A protein and the small-molecule ligand that binds it are described below.
Small molecule (SMILES): CC(=O)N[C@@H]1[C@@H](O)[C@H](O)[C@@H](CO)O[C@H]1O

Sequence of chain 1.C:
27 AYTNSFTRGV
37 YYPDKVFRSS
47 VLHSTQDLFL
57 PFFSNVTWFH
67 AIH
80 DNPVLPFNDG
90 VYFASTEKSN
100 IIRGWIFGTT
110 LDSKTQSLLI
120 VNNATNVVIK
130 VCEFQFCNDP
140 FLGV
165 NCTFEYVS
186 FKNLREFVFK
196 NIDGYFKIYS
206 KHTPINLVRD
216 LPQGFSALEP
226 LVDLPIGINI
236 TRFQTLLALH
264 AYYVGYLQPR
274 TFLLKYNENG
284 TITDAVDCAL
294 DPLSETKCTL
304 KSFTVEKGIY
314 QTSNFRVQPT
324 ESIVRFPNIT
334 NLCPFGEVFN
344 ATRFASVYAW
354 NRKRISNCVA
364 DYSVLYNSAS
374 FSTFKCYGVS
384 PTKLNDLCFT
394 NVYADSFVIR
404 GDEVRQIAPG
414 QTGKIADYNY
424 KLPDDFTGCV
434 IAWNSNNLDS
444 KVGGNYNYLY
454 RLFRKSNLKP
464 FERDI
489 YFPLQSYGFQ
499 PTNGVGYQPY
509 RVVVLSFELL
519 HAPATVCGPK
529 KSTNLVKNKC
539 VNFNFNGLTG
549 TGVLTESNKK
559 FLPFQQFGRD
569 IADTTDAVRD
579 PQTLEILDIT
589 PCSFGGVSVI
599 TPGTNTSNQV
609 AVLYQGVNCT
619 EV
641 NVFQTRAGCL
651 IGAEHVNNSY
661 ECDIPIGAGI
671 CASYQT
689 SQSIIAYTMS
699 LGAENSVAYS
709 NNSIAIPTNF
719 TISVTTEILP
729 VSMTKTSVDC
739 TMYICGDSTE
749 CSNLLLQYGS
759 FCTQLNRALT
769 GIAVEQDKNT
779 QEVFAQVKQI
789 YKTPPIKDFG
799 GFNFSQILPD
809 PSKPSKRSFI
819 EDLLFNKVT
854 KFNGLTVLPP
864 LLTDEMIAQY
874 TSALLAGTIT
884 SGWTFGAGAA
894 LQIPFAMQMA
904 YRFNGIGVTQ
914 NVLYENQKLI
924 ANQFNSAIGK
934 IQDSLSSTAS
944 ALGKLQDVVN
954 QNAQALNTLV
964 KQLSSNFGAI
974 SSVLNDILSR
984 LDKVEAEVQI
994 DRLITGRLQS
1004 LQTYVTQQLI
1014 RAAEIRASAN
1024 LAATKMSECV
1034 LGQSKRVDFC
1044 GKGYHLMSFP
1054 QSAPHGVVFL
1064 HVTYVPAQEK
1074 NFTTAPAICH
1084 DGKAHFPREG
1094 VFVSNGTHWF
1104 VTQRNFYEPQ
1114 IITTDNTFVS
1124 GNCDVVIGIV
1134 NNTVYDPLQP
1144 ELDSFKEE

Binding-site contacts:
Ligand atom O5 contacts residue ASN343 of chain 1.C at 2.4 Å (h-bond).
Ligand atom O6 contacts residue SER373 of chain 1.C at 2.9 Å (h-bond).
Ligand atom C6 contacts residue SER373 of chain 1.C at 4.0 Å.
Ligand atom N2 contacts residue ASN343 of chain 1.C at 2.9 Å (h-bond).
Ligand atom C5 contacts residue ASN343 of chain 1.C at 3.7 Å.
Ligand atom O6 contacts residue PHE374 of chain 1.C at 3.2 Å.
Ligand atom C6 contacts residue PHE374 of chain 1.C at 3.4 Å (hydrophobic).
Ligand atom C1 contacts residue GLY339 of chain 1.C at 3.4 Å.
Ligand atom C7 contacts residue ASN343 of chain 1.C at 3.9 Å.
Ligand atom C3 contacts residue ASN343 of chain 1.C at 3.8 Å.
Ligand atom C4 contacts residue ASN343 of chain 1.C at 4.2 Å.
Ligand atom C1 contacts residue ASN343 of chain 1.C at 1.4 Å.
Ligand atom C6 contacts residue SER371 of chain 1.C at 4.4 Å.
Ligand atom O5 contacts residue GLY339 of chain 1.C at 4.2 Å.
Ligand atom O7 contacts residue ASN343 of chain 1.C at 4.4 Å.
Ligand atom O6 contacts residue ASN343 of chain 1.C at 4.5 Å.
Ligand atom C2 contacts residue ASN343 of chain 1.C at 2.5 Å.
Ligand atom O5 contacts residue PHE342 of chain 1.C at 4.3 Å.